Sequence of chain 1.A:
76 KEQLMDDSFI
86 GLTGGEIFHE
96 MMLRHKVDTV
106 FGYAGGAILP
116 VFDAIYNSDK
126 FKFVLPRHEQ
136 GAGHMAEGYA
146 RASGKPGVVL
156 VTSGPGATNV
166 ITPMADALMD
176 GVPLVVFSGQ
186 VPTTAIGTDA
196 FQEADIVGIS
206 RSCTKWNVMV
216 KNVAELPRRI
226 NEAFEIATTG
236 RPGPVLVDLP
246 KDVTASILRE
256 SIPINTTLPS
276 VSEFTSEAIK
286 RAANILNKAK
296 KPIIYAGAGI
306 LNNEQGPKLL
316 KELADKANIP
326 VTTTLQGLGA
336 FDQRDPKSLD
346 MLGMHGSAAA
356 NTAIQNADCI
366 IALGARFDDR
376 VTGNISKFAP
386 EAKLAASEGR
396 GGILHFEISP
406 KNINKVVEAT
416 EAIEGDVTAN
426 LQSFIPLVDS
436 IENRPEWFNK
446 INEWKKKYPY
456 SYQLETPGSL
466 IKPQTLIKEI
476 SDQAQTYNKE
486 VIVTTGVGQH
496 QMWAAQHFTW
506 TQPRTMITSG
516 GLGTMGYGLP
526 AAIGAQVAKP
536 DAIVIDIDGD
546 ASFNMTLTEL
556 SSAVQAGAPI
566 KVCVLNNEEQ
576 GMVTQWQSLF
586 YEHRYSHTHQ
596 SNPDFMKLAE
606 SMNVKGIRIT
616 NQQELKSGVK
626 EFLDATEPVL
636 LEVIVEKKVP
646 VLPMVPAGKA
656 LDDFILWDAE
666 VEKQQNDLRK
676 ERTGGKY

Sequence of chain 4.A:
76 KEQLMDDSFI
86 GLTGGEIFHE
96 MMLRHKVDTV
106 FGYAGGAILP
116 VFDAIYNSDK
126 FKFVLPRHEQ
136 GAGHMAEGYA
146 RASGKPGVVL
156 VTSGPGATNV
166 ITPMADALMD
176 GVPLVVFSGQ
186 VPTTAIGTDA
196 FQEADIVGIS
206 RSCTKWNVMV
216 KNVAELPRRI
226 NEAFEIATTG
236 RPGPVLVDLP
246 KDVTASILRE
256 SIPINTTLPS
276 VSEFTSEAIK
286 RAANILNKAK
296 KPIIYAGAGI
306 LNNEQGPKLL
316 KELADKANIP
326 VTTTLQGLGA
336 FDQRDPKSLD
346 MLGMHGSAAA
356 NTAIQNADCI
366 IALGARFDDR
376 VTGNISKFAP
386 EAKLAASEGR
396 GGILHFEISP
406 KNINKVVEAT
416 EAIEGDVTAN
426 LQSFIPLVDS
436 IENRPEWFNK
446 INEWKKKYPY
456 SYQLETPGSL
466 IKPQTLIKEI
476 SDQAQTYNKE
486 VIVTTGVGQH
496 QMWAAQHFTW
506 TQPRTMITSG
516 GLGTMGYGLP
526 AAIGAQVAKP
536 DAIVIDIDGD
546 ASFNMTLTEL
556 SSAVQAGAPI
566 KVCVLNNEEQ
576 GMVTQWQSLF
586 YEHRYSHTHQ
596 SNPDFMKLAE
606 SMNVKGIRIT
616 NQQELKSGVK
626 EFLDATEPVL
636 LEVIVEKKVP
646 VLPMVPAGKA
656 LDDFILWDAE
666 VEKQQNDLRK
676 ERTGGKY

A small-molecule ligand and the protein it binds are described below.
Small molecule (SMILES): COC(=O)c1ccccc1CS(=O)(=O)NC(=O)Nc1nc(OC)cc(OC)n1

Binding-site contacts:
Ligand atom CAB contacts residue TRP581 of chain 4.A at 3.6 Å (hydrophobic).
Ligand atom CAA contacts residue GLN197 of chain 1.A at 3.7 Å.
Ligand atom CAK contacts residue PHE196 of chain 1.A at 3.5 Å (hydrophobic).
Ligand atom NAQ contacts residue ARG375 of chain 4.A at 3.3 Å (salt-bridge).
Ligand atom CAC contacts residue FAD1 of chain 4.B at 3.4 Å.
Ligand atom NAP contacts residue GLY111 of chain 1.A at 3.6 Å.
Ligand atom N1 contacts residue GLY111 of chain 1.A at 3.6 Å.
Ligand atom OAT contacts residue MET349 of chain 4.A at 3.4 Å (h-bond).
Ligand atom CAI contacts residue ASP374 of chain 4.A at 3.2 Å.
Ligand atom N3 contacts residue ARG375 of chain 4.A at 3.0 Å (salt-bridge).
Ligand atom CAB contacts residue MET577 of chain 4.A at 3.6 Å (hydrophobic).
Ligand atom OAG contacts residue ARG375 of chain 4.A at 2.9 Å (salt-bridge).
Ligand atom CAW contacts residue PRO187 of chain 1.A at 3.4 Å (hydrophobic).
Ligand atom NAP contacts residue TRP581 of chain 4.A at 3.5 Å.
Ligand atom OAF contacts residue ALA652 of chain 4.A at 3.1 Å.
Ligand atom N3 contacts residue TRP581 of chain 4.A at 3.4 Å.
Ligand atom OAR contacts residue PHE196 of chain 1.A at 3.4 Å.
Ligand atom CAI contacts residue ARG375 of chain 4.A at 3.6 Å.
Ligand atom C4 contacts residue ARG375 of chain 4.A at 3.4 Å.
Ligand atom C6 contacts residue TRP581 of chain 4.A at 3.5 Å (hydrophobic).
Ligand atom CAJ contacts residue ARG375 of chain 4.A at 3.6 Å.
Ligand atom OAS contacts residue TRP581 of chain 4.A at 3.7 Å.
Ligand atom OAD contacts residue LYS246 of chain 1.A at 2.8 Å (salt-bridge).
Ligand atom OAF contacts residue LYS246 of chain 1.A at 2.9 Å (salt-bridge).
Ligand atom CAU contacts residue TRP581 of chain 4.A at 3.4 Å (hydrophobic).
Ligand atom CAC contacts residue MET349 of chain 4.A at 3.5 Å (hydrophobic).
Ligand atom C4 contacts residue TRP581 of chain 4.A at 3.7 Å (hydrophobic).
Ligand atom N1 contacts residue TRP581 of chain 4.A at 3.5 Å.
Ligand atom CAI contacts residue ALA195 of chain 1.A at 3.7 Å (hydrophobic).
Ligand atom NAQ contacts residue TRP581 of chain 4.A at 3.3 Å.
Ligand atom OAS contacts residue MET577 of chain 4.A at 3.2 Å.
Ligand atom CBA contacts residue PRO187 of chain 1.A at 3.7 Å (hydrophobic).
Ligand atom OAT contacts residue ARG375 of chain 4.A at 2.9 Å (salt-bridge).
Ligand atom C4 contacts residue PHE196 of chain 1.A at 3.6 Å (hydrophobic).
Ligand atom OAG contacts residue ALA652 of chain 4.A at 3.6 Å.
Ligand atom OAT contacts residue PHE196 of chain 1.A at 3.5 Å.
Ligand atom CAK contacts residue VAL186 of chain 1.A at 3.6 Å (hydrophobic).
Ligand atom CAH contacts residue ARG375 of chain 4.A at 3.5 Å.
Ligand atom CAK contacts residue ARG375 of chain 4.A at 3.7 Å.
Ligand atom C2 contacts residue TRP581 of chain 4.A at 3.4 Å (hydrophobic).